This protein binds this small molecule.
Small molecule (SMILES): O=c1ccn([C@@H]2O[C@H](CO[P](=O)(O)O[P](=O)(O)O[C@H]3O[C@H](CO)[C@@H](O)[C@H](O)[C@H]3O)[C@@H](O)[C@H]2O)c(=O)[nH]1

Sequence of chain 1.A:
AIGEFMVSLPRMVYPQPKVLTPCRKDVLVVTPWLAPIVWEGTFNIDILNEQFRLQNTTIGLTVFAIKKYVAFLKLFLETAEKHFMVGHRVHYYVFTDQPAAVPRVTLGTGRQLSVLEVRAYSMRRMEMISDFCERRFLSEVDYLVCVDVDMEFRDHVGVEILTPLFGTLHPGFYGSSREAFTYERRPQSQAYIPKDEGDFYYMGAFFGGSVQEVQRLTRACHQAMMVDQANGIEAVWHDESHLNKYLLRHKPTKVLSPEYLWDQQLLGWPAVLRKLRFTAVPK

Binding-site contacts:
Ligand atom C5C contacts residue ASP154 of chain 1.A at 3.5 Å.
Ligand atom O2A contacts residue MN1 of chain 1.B at 2.2 Å.
Ligand atom O2 contacts residue TYR69 of chain 1.A at 3.6 Å.
Ligand atom O4' contacts residue GLY210 of chain 1.A at 3.3 Å.
Ligand atom O2' contacts residue MET209 of chain 1.A at 3.5 Å.
Ligand atom C6' contacts residue SER128 of chain 1.A at 3.5 Å.
Ligand atom O2C contacts residue VAL155 of chain 1.A at 3.5 Å (h-bond).
Ligand atom O3' contacts residue ALA211 of chain 1.A at 3.1 Å (h-bond).
Ligand atom O2A contacts residue ASP156 of chain 1.A at 3.0 Å (salt-bridge).
Ligand atom C4 contacts residue TYR69 of chain 1.A at 3.3 Å (hydrophobic).
Ligand atom C2 contacts residue TYR69 of chain 1.A at 3.6 Å (hydrophobic).
Ligand atom O2 contacts residue PHE64 of chain 1.A at 3.4 Å (h-bond).
Ligand atom C5 contacts residue TYR69 of chain 1.A at 3.6 Å (hydrophobic).
Ligand atom PA contacts residue MN1 of chain 1.B at 3.4 Å.
Ligand atom O6' contacts residue ASP245 of chain 1.A at 2.6 Å (salt-bridge).
Ligand atom O4' contacts residue ALA211 of chain 1.A at 3.5 Å (h-bond).
Ligand atom O1B contacts residue DA81 of chain 1.C at 2.9 Å (h-bond).
Ligand atom O4 contacts residue TYR69 of chain 1.A at 3.5 Å.
Ligand atom PB contacts residue MN1 of chain 1.B at 3.4 Å.
Ligand atom C2C contacts residue PHE64 of chain 1.A at 3.4 Å (hydrophobic).
Ligand atom O1A contacts residue TYR69 of chain 1.A at 2.5 Å (h-bond).
Ligand atom O3' contacts residue GLU246 of chain 1.A at 2.6 Å (salt-bridge).
Ligand atom O3C contacts residue ASP156 of chain 1.A at 3.0 Å (salt-bridge).
Ligand atom O2C contacts residue PHE64 of chain 1.A at 2.6 Å (h-bond).
Ligand atom O2 contacts residue ILE66 of chain 1.A at 2.8 Å (h-bond).
Ligand atom O3' contacts residue MET209 of chain 1.A at 3.0 Å.
Ligand atom O5C contacts residue SER128 of chain 1.A at 3.5 Å (h-bond).
Ligand atom O4' contacts residue ARG131 of chain 1.A at 3.0 Å (salt-bridge).
Ligand atom O3C contacts residue ASP154 of chain 1.A at 3.3 Å.
Ligand atom N3 contacts residue TYR69 of chain 1.A at 3.3 Å.
Ligand atom C6' contacts residue ASP245 of chain 1.A at 3.5 Å.
Ligand atom O2A contacts residue ASP154 of chain 1.A at 3.4 Å (salt-bridge).
Ligand atom N3 contacts residue ILE66 of chain 1.A at 2.8 Å (h-bond).
Ligand atom C2' contacts residue DA81 of chain 1.C at 3.4 Å.
Ligand atom O2B contacts residue MN1 of chain 1.B at 2.4 Å.
Ligand atom O2' contacts residue DA81 of chain 1.C at 2.7 Å (h-bond).
Ligand atom O3C contacts residue VAL155 of chain 1.A at 3.1 Å (h-bond).
Ligand atom O3' contacts residue GLY210 of chain 1.A at 2.8 Å (h-bond).
Ligand atom C2' contacts residue GLU246 of chain 1.A at 3.5 Å.
Ligand atom O4' contacts residue ASP154 of chain 1.A at 3.1 Å (salt-bridge).